Binding-site contacts:
Ligand atom PB contacts residue GLY50 of chain 1.C at 3.7 Å.
Ligand atom C2 contacts residue PRO12 of chain 1.C at 3.6 Å (hydrophobic).
Ligand atom O3B contacts residue ARG215 of chain 1.C at 2.8 Å (salt-bridge).
Ligand atom O3B contacts residue MG1 of chain 1.M at 3.4 Å.
Ligand atom PG contacts residue MG1 of chain 1.M at 3.2 Å.
Ligand atom O1B contacts residue VAL49 of chain 1.C at 3.0 Å (h-bond).
Ligand atom C2' contacts residue ALA7 of chain 1.C at 3.7 Å (hydrophobic).
Ligand atom O1A contacts residue THR52 of chain 1.C at 3.3 Å.
Ligand atom O1A contacts residue MG1 of chain 1.M at 3.7 Å.
Ligand atom N1 contacts residue VAL19 of chain 1.C at 3.2 Å (h-bond).
Ligand atom N7 contacts residue GLY50 of chain 1.C at 3.6 Å.
Ligand atom PG contacts residue ARG215 of chain 1.C at 3.3 Å.
Ligand atom O2A contacts residue MG1 of chain 1.M at 3.8 Å.
Ligand atom O1A contacts residue ARG11 of chain 1.C at 2.9 Å (salt-bridge).
Ligand atom O2B contacts residue THR52 of chain 1.C at 2.9 Å (h-bond).
Ligand atom C5 contacts residue LEU214 of chain 1.C at 3.4 Å (hydrophobic).
Ligand atom O2G contacts residue MG1 of chain 1.M at 2.1 Å.
Ligand atom S1G contacts residue GLY48 of chain 1.C at 3.7 Å.
Ligand atom O1B contacts residue LYS51 of chain 1.C at 3.0 Å (salt-bridge).
Ligand atom C6 contacts residue LEU214 of chain 1.C at 3.7 Å (hydrophobic).
Ligand atom O3G contacts residue LYS51 of chain 1.C at 2.5 Å (salt-bridge).
Ligand atom O2' contacts residue ALA7 of chain 1.C at 2.5 Å (h-bond).
Ligand atom N6 contacts residue VAL49 of chain 1.C at 3.7 Å.
Ligand atom O3' contacts residue ALA7 of chain 1.C at 3.2 Å (h-bond).
Ligand atom O2B contacts residue MG1 of chain 1.M at 2.0 Å.
Ligand atom O2' contacts residue TRP10 of chain 1.C at 3.7 Å.
Ligand atom N6 contacts residue VAL19 of chain 1.C at 3.0 Å (h-bond).
Ligand atom O3A contacts residue GLY50 of chain 1.C at 3.5 Å (h-bond).
Ligand atom O2A contacts residue ARG215 of chain 1.C at 2.3 Å (salt-bridge).
Ligand atom O1B contacts residue GLY50 of chain 1.C at 2.6 Å (h-bond).
Ligand atom N7 contacts residue VAL49 of chain 1.C at 3.1 Å (h-bond).
Ligand atom PA contacts residue ARG215 of chain 1.C at 3.7 Å.
Ligand atom O3' contacts residue ARG11 of chain 1.C at 3.1 Å.
Ligand atom C4 contacts residue LEU214 of chain 1.C at 3.5 Å (hydrophobic).
Ligand atom S1G contacts residue ARG215 of chain 1.C at 2.9 Å (salt-bridge).
Ligand atom O5' contacts residue ARG11 of chain 1.C at 3.5 Å (salt-bridge).
Ligand atom PB contacts residue MG1 of chain 1.M at 3.2 Å.
Ligand atom O3B contacts residue GLY48 of chain 1.C at 3.4 Å (h-bond).
Ligand atom O2B contacts residue LYS51 of chain 1.C at 3.6 Å.
Ligand atom PB contacts residue LYS51 of chain 1.C at 3.7 Å.

Sequence of chain 1.C:
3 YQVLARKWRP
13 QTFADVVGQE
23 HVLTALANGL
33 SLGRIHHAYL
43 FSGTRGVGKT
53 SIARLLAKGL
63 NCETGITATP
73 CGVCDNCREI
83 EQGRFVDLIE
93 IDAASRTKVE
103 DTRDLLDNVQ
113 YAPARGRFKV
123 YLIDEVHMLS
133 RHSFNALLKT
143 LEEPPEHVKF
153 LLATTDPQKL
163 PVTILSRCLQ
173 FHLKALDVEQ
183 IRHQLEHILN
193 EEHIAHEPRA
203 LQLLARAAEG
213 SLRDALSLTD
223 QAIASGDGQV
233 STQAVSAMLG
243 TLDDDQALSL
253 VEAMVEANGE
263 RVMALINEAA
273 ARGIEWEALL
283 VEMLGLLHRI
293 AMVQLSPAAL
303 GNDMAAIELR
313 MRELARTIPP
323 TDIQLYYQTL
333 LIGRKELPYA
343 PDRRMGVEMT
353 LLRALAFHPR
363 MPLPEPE

A small-molecule ligand and the protein it binds are described below.
Small molecule (SMILES): Nc1ncnc2c1ncn2[C@@H]1O[C@H](COP(=O)(O)OP(=O)(O)OP(O)(O)=S)[C@@H](O)[C@H]1O